This protein binds this small molecule.
Small molecule (SMILES): O=c1ccn(-c2cccc(OC(F)(F)F)c2)nc1-c1ccnn1-c1ccccc1

Binding-site contacts:
Ligand atom N5 contacts residue PHE241 of chain 1.D at 3.6 Å.
Ligand atom C11 contacts residue ILE237 of chain 1.D at 3.8 Å (hydrophobic).
Ligand atom C8 contacts residue PHE241 of chain 1.D at 3.8 Å (hydrophobic).
Ligand atom C9 contacts residue PHE241 of chain 1.D at 3.6 Å (hydrophobic).
Ligand atom C8 contacts residue GLN271 of chain 1.D at 3.4 Å.
Ligand atom C14 contacts residue ILE237 of chain 1.D at 3.8 Å (hydrophobic).
Ligand atom C7 contacts residue PHE274 of chain 1.D at 3.8 Å (hydrophobic).
Ligand atom C9 contacts residue MET258 of chain 1.D at 3.6 Å (hydrophobic).
Ligand atom C13 contacts residue PHE274 of chain 1.D at 3.6 Å (hydrophobic).
Ligand atom C13 contacts residue MET258 of chain 1.D at 3.7 Å (hydrophobic).
Ligand atom F20 contacts residue LEU180 of chain 1.D at 3.1 Å.
Ligand atom C8 contacts residue PHE274 of chain 1.D at 3.8 Å (hydrophobic).
Ligand atom C2 contacts residue PHE274 of chain 1.D at 3.7 Å (hydrophobic).
Ligand atom C7 contacts residue GLN271 of chain 1.D at 3.7 Å.
Ligand atom C2 contacts residue ILE237 of chain 1.D at 4.0 Å (hydrophobic).
Ligand atom N3 contacts residue PHE274 of chain 1.D at 3.3 Å.
Ligand atom F21 contacts residue VAL278 of chain 1.D at 3.8 Å.
Ligand atom N6 contacts residue ILE237 of chain 1.D at 4.0 Å.
Ligand atom N3 contacts residue PHE241 of chain 1.D at 3.9 Å.
Ligand atom C14 contacts residue LEU220 of chain 1.D at 3.9 Å (hydrophobic).
Ligand atom N6 contacts residue ASP219 of chain 1.D at 4.0 Å.
Ligand atom C24 contacts residue LEU180 of chain 1.D at 3.9 Å (hydrophobic).
Ligand atom C12 contacts residue PHE274 of chain 1.D at 3.6 Å (hydrophobic).
Ligand atom C9 contacts residue PHE274 of chain 1.D at 3.6 Å (hydrophobic).
Ligand atom C12 contacts residue PHE241 of chain 1.D at 4.0 Å (hydrophobic).
Ligand atom N6 contacts residue LEU220 of chain 1.D at 3.7 Å.
Ligand atom O18 contacts residue GLN271 of chain 1.D at 3.2 Å (h-bond).
Ligand atom N5 contacts residue PHE274 of chain 1.D at 3.3 Å.
Ligand atom C25 contacts residue LEU220 of chain 1.D at 3.8 Å (hydrophobic).
Ligand atom C11 contacts residue PHE274 of chain 1.D at 3.6 Å (hydrophobic).
Ligand atom C29 contacts residue HIS70 of chain 1.D at 3.9 Å.
Ligand atom C22 contacts residue PHE241 of chain 1.D at 3.8 Å (hydrophobic).
Ligand atom C1 contacts residue PHE274 of chain 1.D at 3.4 Å (hydrophobic).
Ligand atom C14 contacts residue SER222 of chain 1.D at 3.6 Å.
Ligand atom C26 contacts residue PHE241 of chain 1.D at 3.8 Å (hydrophobic).
Ligand atom C23 contacts residue LEU180 of chain 1.D at 3.9 Å (hydrophobic).
Ligand atom N6 contacts residue TYR69 of chain 1.D at 3.5 Å (h-bond).
Ligand atom F20 contacts residue PHE184 of chain 1.D at 3.7 Å.
Ligand atom C27 contacts residue HIS70 of chain 1.D at 3.6 Å.
Ligand atom C27 contacts residue PHE241 of chain 1.D at 3.7 Å (hydrophobic).

Sequence of chain 1.D:
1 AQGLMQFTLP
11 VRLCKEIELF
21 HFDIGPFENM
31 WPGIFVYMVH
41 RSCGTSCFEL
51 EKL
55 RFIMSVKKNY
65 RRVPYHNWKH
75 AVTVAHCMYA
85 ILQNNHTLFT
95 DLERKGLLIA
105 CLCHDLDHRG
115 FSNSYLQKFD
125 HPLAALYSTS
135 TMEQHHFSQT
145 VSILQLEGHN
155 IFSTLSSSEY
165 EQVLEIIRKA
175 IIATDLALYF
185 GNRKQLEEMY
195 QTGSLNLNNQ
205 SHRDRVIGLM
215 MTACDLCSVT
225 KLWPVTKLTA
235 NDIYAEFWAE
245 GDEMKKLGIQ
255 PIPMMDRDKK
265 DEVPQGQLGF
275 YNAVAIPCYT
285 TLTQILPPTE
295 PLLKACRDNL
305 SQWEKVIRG